Sequence of chain 1.O:
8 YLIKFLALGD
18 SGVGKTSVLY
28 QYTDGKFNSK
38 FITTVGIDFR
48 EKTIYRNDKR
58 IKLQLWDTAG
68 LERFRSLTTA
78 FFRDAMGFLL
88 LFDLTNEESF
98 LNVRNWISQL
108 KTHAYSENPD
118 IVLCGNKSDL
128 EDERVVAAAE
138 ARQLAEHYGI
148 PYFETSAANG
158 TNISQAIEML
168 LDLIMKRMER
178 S

Binding-site contacts:
Ligand atom O6 contacts residue SER153 of chain 1.O at 3.6 Å (h-bond).
Ligand atom O2G contacts residue THR40 of chain 1.O at 3.6 Å.
Ligand atom O6 contacts residue ASN123 of chain 1.O at 3.6 Å.
Ligand atom O2B contacts residue LYS22 of chain 1.O at 3.2 Å.
Ligand atom O6 contacts residue ASP126 of chain 1.O at 3.4 Å (salt-bridge).
Ligand atom O3G contacts residue SER18 of chain 1.O at 3.4 Å.
Ligand atom N1 contacts residue ASP126 of chain 1.O at 3.1 Å (salt-bridge).
Ligand atom O3G contacts residue GLY67 of chain 1.O at 3.0 Å (h-bond).
Ligand atom O1A contacts residue GLY21 of chain 1.O at 3.3 Å.
Ligand atom O2B contacts residue ASP17 of chain 1.O at 3.5 Å (salt-bridge).
Ligand atom N7 contacts residue ASN123 of chain 1.O at 3.1 Å (h-bond).
Ligand atom O3G contacts residue LYS22 of chain 1.O at 3.2 Å.
Ligand atom O6 contacts residue ALA154 of chain 1.O at 3.2 Å (h-bond).
Ligand atom O3' contacts residue SER36 of chain 1.O at 3.5 Å (h-bond).
Ligand atom O1G contacts residue MG1 of chain 1.SA at 2.1 Å.
Ligand atom O1G contacts residue THR41 of chain 1.O at 2.9 Å (h-bond).
Ligand atom N2 contacts residue LEU127 of chain 1.O at 3.6 Å.
Ligand atom C6 contacts residue LYS124 of chain 1.O at 3.6 Å.
Ligand atom O2B contacts residue GLY21 of chain 1.O at 3.2 Å (h-bond).
Ligand atom O1B contacts residue THR23 of chain 1.O at 2.4 Å (h-bond).
Ligand atom PA contacts residue SER24 of chain 1.O at 3.6 Å.
Ligand atom O6 contacts residue LYS124 of chain 1.O at 3.2 Å.
Ligand atom O2' contacts residue SER36 of chain 1.O at 3.0 Å (h-bond).
Ligand atom O1B contacts residue MG1 of chain 1.SA at 2.2 Å.
Ligand atom O1A contacts residue SER24 of chain 1.O at 2.4 Å (h-bond).
Ligand atom O5' contacts residue GLY21 of chain 1.O at 3.6 Å.
Ligand atom N3B contacts residue MG1 of chain 1.SA at 3.1 Å.
Ligand atom O2G contacts residue SER18 of chain 1.O at 2.9 Å (h-bond).
Ligand atom O3A contacts residue GLY21 of chain 1.O at 3.0 Å.
Ligand atom C8 contacts residue GLY21 of chain 1.O at 3.5 Å.
Ligand atom O2B contacts residue GLY19 of chain 1.O at 3.5 Å (h-bond).
Ligand atom N2 contacts residue ASP126 of chain 1.O at 3.0 Å (salt-bridge).
Ligand atom O2A contacts residue PHE38 of chain 1.O at 3.6 Å.
Ligand atom O2B contacts residue VAL20 of chain 1.O at 3.5 Å (h-bond).
Ligand atom O1B contacts residue LYS22 of chain 1.O at 3.3 Å.
Ligand atom PA contacts residue GLY21 of chain 1.O at 3.6 Å.
Ligand atom C2' contacts residue SER24 of chain 1.O at 3.5 Å.
Ligand atom O3A contacts residue LYS22 of chain 1.O at 3.6 Å.
Ligand atom PB contacts residue MG1 of chain 1.SA at 3.2 Å.
Ligand atom PG contacts residue MG1 of chain 1.SA at 3.1 Å.

This protein binds this small molecule.
Small molecule (SMILES): Nc1nc2c(ncn2[C@@H]2O[C@H](CO[P](=O)(O)O[P](=O)(O)NP(=O)(O)O)[C@@H](O)[C@H]2O)c(=O)[nH]1